Sequence of chain 1.B:
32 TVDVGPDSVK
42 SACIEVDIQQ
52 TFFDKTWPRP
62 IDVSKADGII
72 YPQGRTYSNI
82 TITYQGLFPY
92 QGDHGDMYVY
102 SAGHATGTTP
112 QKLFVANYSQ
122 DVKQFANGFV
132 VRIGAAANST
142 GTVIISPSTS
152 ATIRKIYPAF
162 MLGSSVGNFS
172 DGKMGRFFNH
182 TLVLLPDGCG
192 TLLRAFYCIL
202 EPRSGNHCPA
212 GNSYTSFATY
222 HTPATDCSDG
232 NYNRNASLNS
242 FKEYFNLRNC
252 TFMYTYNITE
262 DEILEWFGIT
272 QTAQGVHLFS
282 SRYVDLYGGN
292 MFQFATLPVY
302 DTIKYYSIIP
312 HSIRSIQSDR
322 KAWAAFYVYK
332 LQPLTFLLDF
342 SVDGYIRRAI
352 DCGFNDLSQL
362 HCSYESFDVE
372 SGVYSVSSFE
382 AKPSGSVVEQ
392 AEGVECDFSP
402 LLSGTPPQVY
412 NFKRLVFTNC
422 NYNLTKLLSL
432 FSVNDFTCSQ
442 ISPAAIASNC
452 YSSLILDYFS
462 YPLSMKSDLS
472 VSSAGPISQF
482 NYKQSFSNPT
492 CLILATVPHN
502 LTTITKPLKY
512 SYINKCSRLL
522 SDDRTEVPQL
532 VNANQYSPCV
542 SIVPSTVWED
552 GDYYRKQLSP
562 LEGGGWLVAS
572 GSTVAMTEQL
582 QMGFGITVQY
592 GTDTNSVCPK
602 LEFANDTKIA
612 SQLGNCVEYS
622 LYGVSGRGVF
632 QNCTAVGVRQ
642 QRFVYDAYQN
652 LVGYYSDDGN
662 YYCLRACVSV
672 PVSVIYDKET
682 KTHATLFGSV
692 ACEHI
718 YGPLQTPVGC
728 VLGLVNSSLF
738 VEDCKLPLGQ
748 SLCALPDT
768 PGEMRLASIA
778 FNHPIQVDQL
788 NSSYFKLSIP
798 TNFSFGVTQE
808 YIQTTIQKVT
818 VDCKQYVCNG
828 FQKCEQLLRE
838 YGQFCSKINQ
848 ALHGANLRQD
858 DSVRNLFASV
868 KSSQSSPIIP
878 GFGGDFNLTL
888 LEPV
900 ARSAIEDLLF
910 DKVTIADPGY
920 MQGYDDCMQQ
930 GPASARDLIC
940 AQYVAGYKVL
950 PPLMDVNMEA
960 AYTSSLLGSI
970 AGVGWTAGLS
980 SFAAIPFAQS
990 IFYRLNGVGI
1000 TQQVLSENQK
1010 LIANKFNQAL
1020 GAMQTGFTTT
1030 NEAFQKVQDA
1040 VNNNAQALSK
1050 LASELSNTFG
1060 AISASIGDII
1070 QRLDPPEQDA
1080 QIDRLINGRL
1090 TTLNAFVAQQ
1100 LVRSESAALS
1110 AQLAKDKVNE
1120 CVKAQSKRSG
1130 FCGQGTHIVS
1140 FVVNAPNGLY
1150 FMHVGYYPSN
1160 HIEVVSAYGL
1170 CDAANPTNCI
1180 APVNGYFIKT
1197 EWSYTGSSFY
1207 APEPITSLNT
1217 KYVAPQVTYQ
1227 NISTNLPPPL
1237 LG

Binding-site contacts:
Ligand atom C7 contacts residue ASN799 of chain 1.B at 3.2 Å.
Ligand atom C2 contacts residue ASN799 of chain 1.B at 2.5 Å.
Ligand atom C3 contacts residue ASN799 of chain 1.B at 3.8 Å.
Ligand atom C5 contacts residue ASN799 of chain 1.B at 3.7 Å.
Ligand atom C1 contacts residue ASN1159 of chain 1.B at 4.4 Å.
Ligand atom C1 contacts residue ASN799 of chain 1.B at 1.4 Å.
Ligand atom C4 contacts residue ASN799 of chain 1.B at 4.2 Å.
Ligand atom O7 contacts residue ASN799 of chain 1.B at 3.4 Å (h-bond).
Ligand atom O7 contacts residue ASN1159 of chain 1.B at 3.7 Å.
Ligand atom O5 contacts residue ASN799 of chain 1.B at 2.4 Å (h-bond).
Ligand atom C8 contacts residue ASN799 of chain 1.B at 4.3 Å.
Ligand atom N2 contacts residue ASN799 of chain 1.B at 2.8 Å (h-bond).
Ligand atom C8 contacts residue THR798 of chain 1.B at 4.2 Å.

The protein below binds the small molecule below.
Small molecule (SMILES): CC(=O)N[C@@H]1[C@@H](O)[C@H](O)[C@@H](CO)O[C@H]1O